A small-molecule ligand and the protein it binds are described below.
Small molecule (SMILES): O=CN1CCCC[C@@H]1c1ccccc1

Sequence of chain 1.A:
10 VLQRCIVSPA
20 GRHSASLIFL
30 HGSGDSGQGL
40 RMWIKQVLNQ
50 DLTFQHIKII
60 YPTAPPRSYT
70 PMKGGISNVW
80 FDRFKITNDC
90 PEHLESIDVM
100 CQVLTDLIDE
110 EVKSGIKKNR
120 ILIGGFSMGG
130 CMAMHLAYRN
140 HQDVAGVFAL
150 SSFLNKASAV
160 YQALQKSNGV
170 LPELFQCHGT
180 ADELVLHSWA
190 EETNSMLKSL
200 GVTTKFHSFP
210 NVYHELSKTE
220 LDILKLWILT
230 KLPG

Binding-site contacts:
Ligand atom C12 contacts residue HIS213 of chain 1.A at 4.0 Å.
Ligand atom C11 contacts residue SER32 of chain 1.A at 3.5 Å.
Ligand atom C8 contacts residue VAL184 of chain 1.A at 3.4 Å (hydrophobic).
Ligand atom N1 contacts residue SER32 of chain 1.A at 3.7 Å.
Ligand atom C6 contacts residue LEU183 of chain 1.A at 3.6 Å (hydrophobic).
Ligand atom O1 contacts residue SER32 of chain 1.A at 2.9 Å (h-bond).
Ligand atom N1 contacts residue SER126 of chain 1.A at 2.4 Å (h-bond).
Ligand atom C6 contacts residue ILE85 of chain 1.A at 3.9 Å (hydrophobic).
Ligand atom C4 contacts residue SER126 of chain 1.A at 4.1 Å.
Ligand atom C5 contacts residue ILE85 of chain 1.A at 3.7 Å (hydrophobic).
Ligand atom C2 contacts residue LEU183 of chain 1.A at 3.8 Å (hydrophobic).
Ligand atom C1 contacts residue LEU183 of chain 1.A at 3.7 Å (hydrophobic).
Ligand atom C12 contacts residue NO31 of chain 1.C at 4.0 Å.
Ligand atom C5 contacts residue LEU183 of chain 1.A at 3.6 Å (hydrophobic).
Ligand atom C12 contacts residue SER126 of chain 1.A at 1.4 Å.
Ligand atom C10 contacts residue TYR68 of chain 1.A at 3.6 Å (hydrophobic).
Ligand atom C9 contacts residue NO31 of chain 1.C at 3.8 Å.
Ligand atom C7 contacts residue VAL184 of chain 1.A at 3.8 Å (hydrophobic).
Ligand atom C2 contacts residue SER32 of chain 1.A at 4.1 Å.
Ligand atom C9 contacts residue ILE85 of chain 1.A at 3.9 Å (hydrophobic).
Ligand atom C12 contacts residue MET127 of chain 1.A at 3.3 Å (hydrophobic).
Ligand atom C12 contacts residue SER32 of chain 1.A at 3.7 Å.
Ligand atom C8 contacts residue SER126 of chain 1.A at 3.7 Å.
Ligand atom O1 contacts residue MET127 of chain 1.A at 2.8 Å (h-bond).
Ligand atom C10 contacts residue ARG82 of chain 1.A at 3.2 Å.
Ligand atom C11 contacts residue SER126 of chain 1.A at 3.7 Å.
Ligand atom C10 contacts residue NO31 of chain 1.C at 3.4 Å.
Ligand atom C8 contacts residue PHE152 of chain 1.A at 3.8 Å (hydrophobic).
Ligand atom C9 contacts residue ARG82 of chain 1.A at 3.4 Å.
Ligand atom C8 contacts residue NO31 of chain 1.C at 3.4 Å.
Ligand atom O1 contacts residue GLY31 of chain 1.A at 3.7 Å.
Ligand atom N1 contacts residue NO31 of chain 1.C at 4.1 Å.
Ligand atom C11 contacts residue TYR68 of chain 1.A at 3.7 Å (hydrophobic).
Ligand atom C3 contacts residue SER32 of chain 1.A at 3.6 Å.
Ligand atom C7 contacts residue NO31 of chain 1.C at 4.1 Å.
Ligand atom C10 contacts residue MET127 of chain 1.A at 4.0 Å (hydrophobic).
Ligand atom C9 contacts residue PHE152 of chain 1.A at 4.1 Å (hydrophobic).
Ligand atom C7 contacts residue HIS213 of chain 1.A at 4.1 Å.
Ligand atom C7 contacts residue SER126 of chain 1.A at 2.9 Å.
Ligand atom O1 contacts residue SER126 of chain 1.A at 2.2 Å (h-bond).